Binding-site contacts:
Ligand atom C1 contacts residue ASN61 of chain 1.B at 1.4 Å.
Ligand atom O5 contacts residue ASN61 of chain 1.B at 2.4 Å (h-bond).
Ligand atom C7 contacts residue ASN61 of chain 1.B at 3.7 Å.
Ligand atom C3 contacts residue ASN61 of chain 1.B at 3.8 Å.
Ligand atom C4 contacts residue ASN61 of chain 1.B at 4.2 Å.
Ligand atom C2 contacts residue ASN61 of chain 1.B at 2.4 Å.
Ligand atom N2 contacts residue ASN61 of chain 1.B at 2.9 Å (h-bond).
Ligand atom O7 contacts residue ASN61 of chain 1.B at 4.2 Å.
Ligand atom C8 contacts residue PHE59 of chain 1.B at 3.5 Å (hydrophobic).
Ligand atom C5 contacts residue ASN61 of chain 1.B at 3.7 Å.

Sequence of chain 1.B:
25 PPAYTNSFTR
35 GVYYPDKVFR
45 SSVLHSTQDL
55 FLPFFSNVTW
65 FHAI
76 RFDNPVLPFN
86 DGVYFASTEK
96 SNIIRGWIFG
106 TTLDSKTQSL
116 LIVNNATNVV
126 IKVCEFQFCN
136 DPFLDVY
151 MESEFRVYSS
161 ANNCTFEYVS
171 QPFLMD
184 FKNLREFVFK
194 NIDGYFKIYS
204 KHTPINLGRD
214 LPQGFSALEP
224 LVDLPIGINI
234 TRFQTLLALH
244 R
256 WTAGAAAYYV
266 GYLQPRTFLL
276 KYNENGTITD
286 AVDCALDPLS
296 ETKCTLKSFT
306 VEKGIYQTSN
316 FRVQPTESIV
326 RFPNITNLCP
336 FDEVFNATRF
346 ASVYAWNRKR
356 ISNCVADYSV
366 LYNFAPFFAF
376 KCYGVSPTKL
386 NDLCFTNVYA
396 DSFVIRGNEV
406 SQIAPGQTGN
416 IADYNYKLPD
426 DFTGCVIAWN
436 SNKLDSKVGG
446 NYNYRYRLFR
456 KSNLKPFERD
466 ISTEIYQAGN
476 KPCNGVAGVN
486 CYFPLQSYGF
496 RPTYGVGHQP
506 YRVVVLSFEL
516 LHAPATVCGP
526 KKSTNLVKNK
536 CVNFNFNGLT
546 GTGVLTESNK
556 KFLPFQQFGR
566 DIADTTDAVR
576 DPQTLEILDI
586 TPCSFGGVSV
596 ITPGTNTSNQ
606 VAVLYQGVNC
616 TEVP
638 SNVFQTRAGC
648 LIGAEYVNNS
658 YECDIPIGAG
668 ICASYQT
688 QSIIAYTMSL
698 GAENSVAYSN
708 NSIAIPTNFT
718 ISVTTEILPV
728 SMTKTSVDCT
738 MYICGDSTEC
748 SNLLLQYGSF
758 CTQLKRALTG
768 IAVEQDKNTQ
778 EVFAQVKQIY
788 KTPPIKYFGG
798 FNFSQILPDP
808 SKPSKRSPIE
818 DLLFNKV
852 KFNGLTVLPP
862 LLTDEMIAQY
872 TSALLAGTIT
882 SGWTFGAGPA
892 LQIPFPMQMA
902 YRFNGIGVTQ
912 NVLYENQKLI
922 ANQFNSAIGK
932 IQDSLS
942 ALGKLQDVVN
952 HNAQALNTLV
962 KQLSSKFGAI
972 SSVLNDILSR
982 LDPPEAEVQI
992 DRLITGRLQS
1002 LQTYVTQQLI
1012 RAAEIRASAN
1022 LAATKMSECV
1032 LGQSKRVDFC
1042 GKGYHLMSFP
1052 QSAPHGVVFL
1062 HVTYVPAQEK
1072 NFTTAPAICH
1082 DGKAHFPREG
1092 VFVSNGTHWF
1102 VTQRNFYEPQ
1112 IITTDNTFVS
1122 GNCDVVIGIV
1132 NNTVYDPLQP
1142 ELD

The protein below binds the small molecule below.
Small molecule (SMILES): CC(=O)N[C@@H]1[C@@H](O)[C@H](O)[C@@H](CO)O[C@H]1O